Binding-site contacts:
Ligand atom O contacts residue SER24 of chain 1.A at 4.3 Å.
Ligand atom N contacts residue ZDC1 of chain 1.G at 1.2 Å.
Ligand atom CB contacts residue ZDC1 of chain 1.G at 3.5 Å.
Ligand atom CB contacts residue SER24 of chain 1.A at 3.2 Å.
Ligand atom CB contacts residue GLY25 of chain 1.A at 4.3 Å.
Ligand atom CB contacts residue ZDC1 of chain 1.G at 4.4 Å.
Ligand atom CD1 contacts residue GLY25 of chain 1.A at 4.2 Å.
Ligand atom C contacts residue ZDC1 of chain 1.G at 4.3 Å.
Ligand atom CA contacts residue ZDC1 of chain 1.G at 2.4 Å.
Ligand atom NE2 contacts residue SER24 of chain 1.A at 4.3 Å.
Ligand atom CA contacts residue ZDC1 of chain 1.G at 4.3 Å.
Ligand atom CA contacts residue ZDC1 of chain 1.G at 4.5 Å.
Ligand atom N contacts residue ZDC1 of chain 1.G at 3.2 Å.
Ligand atom N contacts residue SER24 of chain 1.A at 3.3 Å (h-bond).
Ligand atom CD2 contacts residue ASN71 of chain 1.A at 3.6 Å.
Ligand atom ND1 contacts residue SER24 of chain 1.A at 4.0 Å.
Ligand atom C contacts residue SER24 of chain 1.A at 4.1 Å.
Ligand atom CE1 contacts residue SER24 of chain 1.A at 4.4 Å.
Ligand atom CB contacts residue ZDC1 of chain 1.G at 3.6 Å.
Ligand atom CG contacts residue ASN71 of chain 1.A at 4.5 Å.
Ligand atom CD2 contacts residue SER24 of chain 1.A at 3.9 Å.
Ligand atom N contacts residue ZDC1 of chain 1.G at 3.3 Å (h-bond).
Ligand atom CG contacts residue SER24 of chain 1.A at 3.6 Å.
Ligand atom CB contacts residue SER24 of chain 1.A at 4.1 Å.
Ligand atom O contacts residue ZDC1 of chain 1.G at 3.5 Å (h-bond).
Ligand atom CD1 contacts residue SER24 of chain 1.A at 3.8 Å.
Ligand atom CA contacts residue SER24 of chain 1.A at 3.2 Å.
Ligand atom C contacts residue ZDC1 of chain 1.G at 3.0 Å.
Ligand atom CG contacts residue SER24 of chain 1.A at 4.4 Å.
Ligand atom CG contacts residue GLY25 of chain 1.A at 3.8 Å.
Ligand atom C contacts residue ZDC1 of chain 1.G at 4.3 Å.
Ligand atom CA contacts residue ZDC1 of chain 1.G at 4.0 Å.
Ligand atom N contacts residue ZDC1 of chain 1.G at 3.8 Å.

This protein binds this small molecule.
Small molecule (SMILES): CCC[C@@H](NC(=O)[C@@H](CC(C)C)NC(=O)[C@@H](C)NC(=O)[C@@H](Cc1c[nH]cn1)NC(=O)[C@@H](CCCCN)NC(=O)[C@@H](Cc1ccc(O)cc1)NC(=O)[C@H](N)CC(C)C)C(=O)N[C@H](CC(C)C)C(=O)N[C@H](C)C(=O)N[C@H](Cc1c[nH]c2ccccc12)C(=O)N[C@H](CC(C)C)C(=O)N[C@H](C)C(=O)N[C@H](CC(C)C)C(N)=O

Sequence of chain 1.A:
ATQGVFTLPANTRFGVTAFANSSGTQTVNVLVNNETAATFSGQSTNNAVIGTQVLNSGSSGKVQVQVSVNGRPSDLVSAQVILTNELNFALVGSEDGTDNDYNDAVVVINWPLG